The small molecule below binds the protein below.
Small molecule (SMILES): C[n+]1ccc(CNC(=O)[C@@H]2CCCN2C(=O)[C@H](N)Cc2ccccc2)cc1

Sequence of chain 1.B:
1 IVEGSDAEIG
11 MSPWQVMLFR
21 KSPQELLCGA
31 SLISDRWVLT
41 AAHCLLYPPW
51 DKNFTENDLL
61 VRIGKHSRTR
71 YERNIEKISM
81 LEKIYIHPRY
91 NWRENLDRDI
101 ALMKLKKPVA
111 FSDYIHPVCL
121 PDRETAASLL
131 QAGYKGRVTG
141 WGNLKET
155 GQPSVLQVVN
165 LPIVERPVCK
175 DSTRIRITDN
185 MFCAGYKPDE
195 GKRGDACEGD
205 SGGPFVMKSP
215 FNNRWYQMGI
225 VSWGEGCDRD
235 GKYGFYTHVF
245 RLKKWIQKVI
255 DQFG

Binding-site contacts:
Ligand atom N4 contacts residue GLY228 of chain 1.B at 2.9 Å (h-bond).
Ligand atom C21 contacts residue TRP50 of chain 1.B at 3.7 Å (hydrophobic).
Ligand atom C3 contacts residue GLY228 of chain 1.B at 3.7 Å.
Ligand atom C26 contacts residue GLY230 of chain 1.B at 3.5 Å.
Ligand atom C2 contacts residue GLY228 of chain 1.B at 3.9 Å.
Ligand atom C22 contacts residue TRP227 of chain 1.B at 3.6 Å (hydrophobic).
Ligand atom O7 contacts residue TRP227 of chain 1.B at 3.2 Å.
Ligand atom C9 contacts residue ASN95 of chain 1.B at 3.9 Å.
Ligand atom C14 contacts residue SER226 of chain 1.B at 3.8 Å.
Ligand atom N16 contacts residue TRP227 of chain 1.B at 3.8 Å.
Ligand atom C26 contacts residue GLY228 of chain 1.B at 3.8 Å.
Ligand atom O7 contacts residue GLY228 of chain 1.B at 3.0 Å (h-bond).
Ligand atom C5 contacts residue TRP227 of chain 1.B at 3.8 Å (hydrophobic).
Ligand atom C19 contacts residue HIS43 of chain 1.B at 3.6 Å.
Ligand atom C10 contacts residue GLU94 of chain 1.B at 3.5 Å.
Ligand atom C27 contacts residue GLU202 of chain 1.B at 3.3 Å.
Ligand atom C13 contacts residue SER226 of chain 1.B at 3.7 Å.
Ligand atom C11 contacts residue TYR47 of chain 1.B at 3.6 Å (hydrophobic).
Ligand atom N16 contacts residue HIS43 of chain 1.B at 3.7 Å.
Ligand atom C23 contacts residue TRP227 of chain 1.B at 3.4 Å (hydrophobic).
Ligand atom C17 contacts residue GOL1 of chain 1.G at 3.6 Å.
Ligand atom N24 contacts residue GLY228 of chain 1.B at 3.5 Å.
Ligand atom C8 contacts residue TRP227 of chain 1.B at 3.7 Å (hydrophobic).
Ligand atom C23 contacts residue GLY228 of chain 1.B at 3.7 Å.
Ligand atom C25 contacts residue ASP199 of chain 1.B at 3.1 Å.
Ligand atom C20 contacts residue TRP50 of chain 1.B at 3.8 Å (hydrophobic).
Ligand atom C25 contacts residue GLY228 of chain 1.B at 3.5 Å.
Ligand atom N24 contacts residue TRP227 of chain 1.B at 3.8 Å.
Ligand atom C25 contacts residue ALA200 of chain 1.B at 3.3 Å (hydrophobic).
Ligand atom N16 contacts residue SER205 of chain 1.B at 3.5 Å (h-bond).
Ligand atom C8 contacts residue ILE179 of chain 1.B at 3.7 Å (hydrophobic).
Ligand atom C17 contacts residue SER226 of chain 1.B at 3.8 Å.
Ligand atom O15 contacts residue GLU202 of chain 1.B at 3.6 Å (salt-bridge).
Ligand atom N24 contacts residue ALA200 of chain 1.B at 3.6 Å.
Ligand atom C22 contacts residue VAL225 of chain 1.B at 3.7 Å (hydrophobic).
Ligand atom N16 contacts residue SER226 of chain 1.B at 2.9 Å (h-bond).
Ligand atom C5 contacts residue GLY228 of chain 1.B at 3.7 Å.
Ligand atom C17 contacts residue SER205 of chain 1.B at 3.0 Å.
Ligand atom C20 contacts residue TYR47 of chain 1.B at 3.6 Å (hydrophobic).
Ligand atom C25 contacts residue GLY230 of chain 1.B at 3.4 Å.